Sequence of chain 2.A:
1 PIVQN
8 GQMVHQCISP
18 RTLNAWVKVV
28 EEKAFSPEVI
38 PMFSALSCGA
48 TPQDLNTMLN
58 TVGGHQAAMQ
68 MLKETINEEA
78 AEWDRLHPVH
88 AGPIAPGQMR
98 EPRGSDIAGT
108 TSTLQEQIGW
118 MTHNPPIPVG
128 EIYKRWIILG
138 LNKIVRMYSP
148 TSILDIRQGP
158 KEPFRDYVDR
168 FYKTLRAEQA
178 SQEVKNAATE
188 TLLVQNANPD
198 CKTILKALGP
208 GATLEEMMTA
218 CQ

Binding-site contacts:
Ligand atom C05 contacts residue ALA105 of chain 2.A at 4.1 Å (hydrophobic).
Ligand atom C06 contacts residue TYR130 of chain 2.A at 3.6 Å (hydrophobic).
Ligand atom C01 contacts residue LYS70 of chain 2.A at 3.2 Å.
Ligand atom C14 contacts residue LYS70 of chain 2.A at 3.4 Å.
Ligand atom C13 contacts residue LEU56 of chain 2.A at 4.0 Å (hydrophobic).
Ligand atom C08 contacts residue ASN53 of chain 2.A at 3.6 Å.
Ligand atom C14 contacts residue LEU56 of chain 2.A at 4.1 Å (hydrophobic).
Ligand atom C11 contacts residue ASN53 of chain 2.A at 4.2 Å.
Ligand atom O04 contacts residue LYS70 of chain 2.A at 3.6 Å.
Ligand atom C07 contacts residue THR107 of chain 2.A at 4.0 Å.
Ligand atom C01 contacts residue ILE73 of chain 2.A at 3.6 Å (hydrophobic).
Ligand atom C16 contacts residue LYS70 of chain 2.A at 4.1 Å.
Ligand atom C12 contacts residue LYS70 of chain 2.A at 4.0 Å.
Ligand atom O09 contacts residue ASN57 of chain 2.A at 2.9 Å (h-bond).
Ligand atom C12 contacts residue LEU56 of chain 2.A at 3.9 Å (hydrophobic).
Ligand atom C05 contacts residue TYR130 of chain 2.A at 3.2 Å (hydrophobic).
Ligand atom C14 contacts residue MET66 of chain 2.A at 3.8 Å (hydrophobic).
Ligand atom C12 contacts residue ASN57 of chain 2.A at 3.2 Å.
Ligand atom C05 contacts residue ASN53 of chain 2.A at 3.9 Å.
Ligand atom O02 contacts residue ILE73 of chain 2.A at 3.4 Å.
Ligand atom N10 contacts residue ASN53 of chain 2.A at 4.0 Å.
Ligand atom C05 contacts residue THR107 of chain 2.A at 3.9 Å.
Ligand atom C15 contacts residue ILE73 of chain 2.A at 3.8 Å (hydrophobic).
Ligand atom C08 contacts residue ASN57 of chain 2.A at 3.4 Å.
Ligand atom O09 contacts residue ASN53 of chain 2.A at 3.7 Å.
Ligand atom C11 contacts residue ASN57 of chain 2.A at 3.2 Å.
Ligand atom C15 contacts residue LYS70 of chain 2.A at 3.5 Å.
Ligand atom C16 contacts residue TYR130 of chain 2.A at 4.1 Å (hydrophobic).
Ligand atom C16 contacts residue ASN53 of chain 2.A at 3.9 Å.
Ligand atom N10 contacts residue ASN57 of chain 2.A at 2.4 Å (h-bond).
Ligand atom C06 contacts residue ASN53 of chain 2.A at 3.3 Å.
Ligand atom C03 contacts residue ILE73 of chain 2.A at 4.2 Å (hydrophobic).
Ligand atom C07 contacts residue ASN53 of chain 2.A at 3.2 Å.
Ligand atom C13 contacts residue MET66 of chain 2.A at 4.0 Å (hydrophobic).
Ligand atom C14 contacts residue LEU69 of chain 2.A at 4.2 Å (hydrophobic).
Ligand atom O02 contacts residue ASN74 of chain 2.A at 3.7 Å.
Ligand atom C13 contacts residue LYS70 of chain 2.A at 4.0 Å.
Ligand atom C01 contacts residue ASN74 of chain 2.A at 2.9 Å.
Ligand atom C03 contacts residue THR107 of chain 2.A at 4.0 Å.
Ligand atom C11 contacts residue LYS70 of chain 2.A at 4.0 Å.

The small molecule below binds the protein below.
Small molecule (SMILES): COC(=O)Cc1cc(=O)[nH]c2ccccc12